This small molecule binds to this protein.
Small molecule (SMILES): CCOc1noc2cc(OCCC3CCN(c4ccc(C)nn4)CC3)ccc12

Binding-site contacts:
Ligand atom C15 contacts residue LEU182 of chain 17.A at 3.7 Å (hydrophobic).
Ligand atom C09 contacts residue LEU101 of chain 17.A at 3.8 Å (hydrophobic).
Ligand atom C18 contacts residue TYR145 of chain 17.A at 3.8 Å (hydrophobic).
Ligand atom N24 contacts residue LEU216 of chain 17.A at 3.5 Å.
Ligand atom C28 contacts residue ALA167 of chain 17.A at 3.1 Å (hydrophobic).
Ligand atom C03 contacts residue ASN211 of chain 17.A at 3.1 Å.
Ligand atom C17 contacts residue LEU182 of chain 17.A at 3.7 Å (hydrophobic).
Ligand atom O23 contacts residue LEU216 of chain 17.A at 3.7 Å.
Ligand atom N07 contacts residue LEU101 of chain 17.A at 3.7 Å.
Ligand atom O26 contacts residue PHE180 of chain 17.A at 3.7 Å.
Ligand atom C21 contacts residue ILE123 of chain 17.A at 3.8 Å (hydrophobic).
Ligand atom C04 contacts residue ASN211 of chain 17.A at 3.4 Å.
Ligand atom C19 contacts residue TYR145 of chain 17.A at 3.2 Å (hydrophobic).
Ligand atom C25 contacts residue PHE180 of chain 17.A at 3.5 Å (hydrophobic).
Ligand atom C19 contacts residue LEU182 of chain 17.A at 3.6 Å (hydrophobic).
Ligand atom C22 contacts residue ILE123 of chain 17.A at 3.6 Å (hydrophobic).
Ligand atom C09 contacts residue TYR191 of chain 17.A at 3.6 Å (hydrophobic).
Ligand atom O16 contacts residue ILE99 of chain 17.A at 3.6 Å.
Ligand atom C28 contacts residue MET144 of chain 17.A at 3.8 Å (hydrophobic).
Ligand atom N08 contacts residue LEU101 of chain 17.A at 3.8 Å.
Ligand atom C01 contacts residue TYR192 of chain 17.A at 2.9 Å (hydrophobic).
Ligand atom C17 contacts residue ILE99 of chain 17.A at 3.8 Å (hydrophobic).
Ligand atom C01 contacts residue THR207 of chain 17.A at 2.9 Å.
Ligand atom C22 contacts residue ILE99 of chain 17.A at 3.9 Å (hydrophobic).
Ligand atom C14 contacts residue SER121 of chain 17.A at 3.5 Å.
Ligand atom N24 contacts residue PHE180 of chain 17.A at 3.6 Å.
Ligand atom C28 contacts residue TYR145 of chain 17.A at 3.3 Å (hydrophobic).
Ligand atom C18 contacts residue LEU182 of chain 17.A at 3.2 Å (hydrophobic).
Ligand atom C28 contacts residue TYR143 of chain 17.A at 3.4 Å (hydrophobic).
Ligand atom C27 contacts residue PHE180 of chain 17.A at 3.2 Å (hydrophobic).
Ligand atom C15 contacts residue ILE123 of chain 17.A at 3.6 Å (hydrophobic).
Ligand atom C18 contacts residue ILE99 of chain 17.A at 3.8 Å (hydrophobic).
Ligand atom C13 contacts residue MET213 of chain 17.A at 3.4 Å (hydrophobic).
Ligand atom C10 contacts residue TYR191 of chain 17.A at 3.7 Å (hydrophobic).
Ligand atom O26 contacts residue TYR145 of chain 17.A at 3.2 Å.
Ligand atom N06 contacts residue LEU101 of chain 17.A at 3.2 Å.
Ligand atom C14 contacts residue HIS237 of chain 17.A at 3.5 Å.
Ligand atom C12 contacts residue ILE99 of chain 17.A at 3.7 Å (hydrophobic).
Ligand atom C05 contacts residue LEU101 of chain 17.A at 3.9 Å (hydrophobic).
Ligand atom C04 contacts residue MET213 of chain 17.A at 3.9 Å (hydrophobic).

Sequence of chain 17.A:
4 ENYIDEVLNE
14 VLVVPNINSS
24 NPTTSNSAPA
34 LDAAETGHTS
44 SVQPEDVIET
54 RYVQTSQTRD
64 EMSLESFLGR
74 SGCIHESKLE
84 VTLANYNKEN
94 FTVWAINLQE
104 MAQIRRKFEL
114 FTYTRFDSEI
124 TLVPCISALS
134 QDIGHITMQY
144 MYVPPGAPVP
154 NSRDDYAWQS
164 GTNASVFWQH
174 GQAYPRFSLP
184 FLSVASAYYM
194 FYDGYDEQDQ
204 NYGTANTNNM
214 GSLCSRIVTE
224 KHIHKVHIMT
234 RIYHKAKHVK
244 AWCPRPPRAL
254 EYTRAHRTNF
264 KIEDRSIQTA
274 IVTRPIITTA